Binding-site contacts:
Ligand atom C9 contacts residue VAL35 of chain 1.A at 3.6 Å (hydrophobic).
Ligand atom N17 contacts residue GLY36 of chain 1.A at 3.8 Å.
Ligand atom C1 contacts residue ALA74 of chain 1.A at 3.8 Å (hydrophobic).
Ligand atom O2 contacts residue SER76 of chain 1.A at 3.0 Å (h-bond).
Ligand atom C4 contacts residue TRP108 of chain 2.B at 3.5 Å (hydrophobic).
Ligand atom C2 contacts residue LEU98 of chain 1.A at 3.7 Å (hydrophobic).
Ligand atom N17 contacts residue ASN37 of chain 1.A at 3.3 Å (h-bond).
Ligand atom C9 contacts residue ASN37 of chain 1.A at 3.6 Å.
Ligand atom O3 contacts residue ASN11 of chain 1.A at 3.1 Å (h-bond).
Ligand atom S1 contacts residue TRP67 of chain 1.A at 3.8 Å.
Ligand atom C3 contacts residue LEU13 of chain 1.A at 3.6 Å (hydrophobic).
Ligand atom O2 contacts residue ALA74 of chain 1.A at 3.1 Å.
Ligand atom C7 contacts residue VAL35 of chain 1.A at 3.4 Å (hydrophobic).
Ligand atom S1 contacts residue LEU98 of chain 1.A at 3.5 Å.
Ligand atom C8 contacts residue VAL35 of chain 1.A at 3.5 Å (hydrophobic).
Ligand atom C10 contacts residue TRP67 of chain 1.A at 3.5 Å (hydrophobic).
Ligand atom C7 contacts residue TRP67 of chain 1.A at 3.5 Å (hydrophobic).
Ligand atom S1 contacts residue THR78 of chain 1.A at 3.4 Å (h-bond).
Ligand atom C3 contacts residue SER33 of chain 1.A at 3.7 Å.
Ligand atom C3 contacts residue SER15 of chain 1.A at 3.5 Å.
Ligand atom O3 contacts residue SER33 of chain 1.A at 3.7 Å.
Ligand atom C2 contacts residue TRP108 of chain 2.B at 3.6 Å (hydrophobic).
Ligand atom N1 contacts residue ASP116 of chain 1.A at 2.9 Å (salt-bridge).
Ligand atom C22 contacts residue ARG112 of chain 1.A at 3.1 Å.
Ligand atom O27 contacts residue ARG112 of chain 1.A at 2.9 Å (salt-bridge).
Ligand atom C3 contacts residue ASP116 of chain 1.A at 3.6 Å.
Ligand atom N1 contacts residue LEU13 of chain 1.A at 3.5 Å.
Ligand atom C23 contacts residue ARG112 of chain 1.A at 3.1 Å.
Ligand atom N2 contacts residue VAL35 of chain 1.A at 3.7 Å.
Ligand atom N25 contacts residue ARG112 of chain 1.A at 3.1 Å (salt-bridge).
Ligand atom O3 contacts residue SER15 of chain 1.A at 2.5 Å (h-bond).
Ligand atom S1 contacts residue TRP80 of chain 1.A at 3.7 Å.
Ligand atom C20 contacts residue GLY36 of chain 1.A at 3.6 Å.
Ligand atom N2 contacts residue SER33 of chain 1.A at 2.9 Å (h-bond).
Ligand atom O3 contacts residue TYR31 of chain 1.A at 3.0 Å (h-bond).
Ligand atom C10 contacts residue ALA74 of chain 1.A at 3.8 Å (hydrophobic).
Ligand atom C9 contacts residue GLY36 of chain 1.A at 3.8 Å.
Ligand atom O3 contacts residue ASP116 of chain 1.A at 3.5 Å (salt-bridge).
Ligand atom C7 contacts residue SER33 of chain 1.A at 3.5 Å.
Ligand atom C6 contacts residue TRP96 of chain 1.A at 3.4 Å (hydrophobic).

Sequence of chain 2.B:
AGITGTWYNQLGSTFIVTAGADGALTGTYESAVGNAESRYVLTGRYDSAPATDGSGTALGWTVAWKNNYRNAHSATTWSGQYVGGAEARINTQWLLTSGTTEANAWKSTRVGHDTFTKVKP

This small molecule binds to this protein.
Small molecule (SMILES): O=C(CCCC[C@@H]1SC[C@@H]2NC(=O)N[C@@H]21)Nc1ccc([N+](=O)[O-])cc1

Sequence of chain 1.A:
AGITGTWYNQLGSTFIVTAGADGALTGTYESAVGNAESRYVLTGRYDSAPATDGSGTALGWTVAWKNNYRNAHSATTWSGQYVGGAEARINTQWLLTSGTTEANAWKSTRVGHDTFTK